The small molecule below binds the protein below.
Small molecule (SMILES): [NH3+][Pt]1([NH3+])OC(=O)C2(CCC2)C(=O)O1

Sequence of chain 1.A:
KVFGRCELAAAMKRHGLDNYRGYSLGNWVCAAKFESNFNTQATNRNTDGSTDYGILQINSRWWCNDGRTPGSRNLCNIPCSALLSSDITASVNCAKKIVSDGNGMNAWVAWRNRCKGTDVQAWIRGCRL

Binding-site contacts:
Ligand atom C1 contacts residue LYS96 of chain 1.A at 4.0 Å.
Ligand atom C1 contacts residue HIS15 of chain 1.A at 4.4 Å.
Ligand atom PT1 contacts residue ASN93 of chain 1.A at 4.2 Å.
Ligand atom O1 contacts residue ASN93 of chain 1.A at 4.2 Å.
Ligand atom C1 contacts residue ASN93 of chain 1.A at 4.3 Å.
Ligand atom PT1 contacts residue HIS15 of chain 1.A at 2.7 Å.